A small-molecule ligand and the protein it binds are described below.
Small molecule (SMILES): CC(=O)N[C@@H]1[C@@H](O)[C@H](O)[C@@H](CO)O[C@H]1O

Sequence of chain 1.C:
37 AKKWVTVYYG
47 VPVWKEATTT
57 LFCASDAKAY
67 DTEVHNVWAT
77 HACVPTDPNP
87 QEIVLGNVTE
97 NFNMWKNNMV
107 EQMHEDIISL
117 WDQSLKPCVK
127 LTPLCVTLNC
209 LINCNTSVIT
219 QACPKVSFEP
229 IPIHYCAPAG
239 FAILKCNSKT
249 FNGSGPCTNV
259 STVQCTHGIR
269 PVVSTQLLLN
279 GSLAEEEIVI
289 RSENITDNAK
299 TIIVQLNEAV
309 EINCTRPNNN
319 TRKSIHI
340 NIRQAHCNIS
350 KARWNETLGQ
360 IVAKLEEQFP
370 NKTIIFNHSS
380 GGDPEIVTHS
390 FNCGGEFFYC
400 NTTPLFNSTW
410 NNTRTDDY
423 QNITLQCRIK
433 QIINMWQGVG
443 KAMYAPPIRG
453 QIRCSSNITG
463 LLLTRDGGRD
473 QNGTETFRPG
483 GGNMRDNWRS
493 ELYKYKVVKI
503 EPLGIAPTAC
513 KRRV

Sequence of chain 1.B:
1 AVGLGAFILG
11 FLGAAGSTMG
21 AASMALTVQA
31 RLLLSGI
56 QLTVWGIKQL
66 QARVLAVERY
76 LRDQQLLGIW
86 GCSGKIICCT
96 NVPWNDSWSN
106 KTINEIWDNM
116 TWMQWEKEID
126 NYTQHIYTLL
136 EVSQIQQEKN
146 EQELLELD

Binding-site contacts:
Ligand atom C8 contacts residue GLY92 of chain 1.C at 4.3 Å.
Ligand atom C8 contacts residue GLY16 of chain 1.B at 3.3 Å.
Ligand atom C1 contacts residue ASN93 of chain 1.C at 1.4 Å.
Ligand atom C8 contacts residue ALA15 of chain 1.B at 4.5 Å (hydrophobic).
Ligand atom O5 contacts residue ASN93 of chain 1.C at 2.4 Å (h-bond).
Ligand atom C8 contacts residue ASN93 of chain 1.C at 3.7 Å.
Ligand atom C7 contacts residue ASN93 of chain 1.C at 3.3 Å.
Ligand atom O7 contacts residue GLY16 of chain 1.B at 3.4 Å (h-bond).
Ligand atom C3 contacts residue ASN93 of chain 1.C at 3.7 Å.
Ligand atom C5 contacts residue ASN93 of chain 1.C at 3.7 Å.
Ligand atom C8 contacts residue SER17 of chain 1.B at 3.9 Å.
Ligand atom C2 contacts residue ASN93 of chain 1.C at 2.4 Å.
Ligand atom C4 contacts residue ASN93 of chain 1.C at 4.2 Å.
Ligand atom C7 contacts residue GLY16 of chain 1.B at 3.8 Å.
Ligand atom N2 contacts residue ASN93 of chain 1.C at 2.8 Å (h-bond).
Ligand atom O7 contacts residue ASN93 of chain 1.C at 3.5 Å (h-bond).